Sequence of chain 1.B:
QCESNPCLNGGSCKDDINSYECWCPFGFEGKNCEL

Binding-site contacts:
Ligand atom O2 contacts residue TRP273 of chain 1.A at 3.0 Å (h-bond).
Ligand atom O5 contacts residue GLN171 of chain 1.A at 3.0 Å (h-bond).
Ligand atom C5 contacts residue SER11 of chain 1.B at 3.6 Å.
Ligand atom O2 contacts residue ASN202 of chain 1.A at 2.9 Å (h-bond).
Ligand atom O2 contacts residue CYS299 of chain 1.A at 3.5 Å (h-bond).
Ligand atom O5 contacts residue TRP273 of chain 1.A at 3.6 Å (h-bond).
Ligand atom C3 contacts residue SER203 of chain 1.A at 3.6 Å.
Ligand atom C6 contacts residue TRP272 of chain 1.A at 3.5 Å (hydrophobic).
Ligand atom O4 contacts residue UDP1 of chain 1.E at 2.9 Å (h-bond).
Ligand atom C4 contacts residue UDP1 of chain 1.E at 3.1 Å.
Ligand atom C5 contacts residue TRP272 of chain 1.A at 3.6 Å (hydrophobic).
Ligand atom O2 contacts residue ASN298 of chain 1.A at 3.5 Å.
Ligand atom O3 contacts residue GLY204 of chain 1.A at 3.3 Å (h-bond).
Ligand atom O2 contacts residue SER11 of chain 1.B at 3.1 Å (h-bond).
Ligand atom O5 contacts residue UDP1 of chain 1.E at 2.6 Å (h-bond).
Ligand atom C3 contacts residue ASP139 of chain 1.A at 3.4 Å.
Ligand atom O2 contacts residue UDP1 of chain 1.E at 2.7 Å (h-bond).
Ligand atom O2 contacts residue VAL173 of chain 1.A at 3.7 Å.
Ligand atom C1 contacts residue SER11 of chain 1.B at 1.5 Å.
Ligand atom O3 contacts residue SER203 of chain 1.A at 3.2 Å (h-bond).
Ligand atom C2 contacts residue ASN202 of chain 1.A at 3.2 Å.
Ligand atom O4 contacts residue GLU169 of chain 1.A at 2.9 Å (salt-bridge).
Ligand atom C5 contacts residue UDP1 of chain 1.E at 3.2 Å.
Ligand atom O3 contacts residue ASP139 of chain 1.A at 2.6 Å (salt-bridge).
Ligand atom O4 contacts residue GLN244 of chain 1.A at 2.9 Å (h-bond).
Ligand atom O4 contacts residue CYS299 of chain 1.A at 3.5 Å.
Ligand atom O5 contacts residue SER11 of chain 1.B at 2.3 Å (h-bond).
Ligand atom O3 contacts residue ASN298 of chain 1.A at 3.4 Å (h-bond).
Ligand atom C2 contacts residue UDP1 of chain 1.E at 3.4 Å.
Ligand atom C2 contacts residue SER11 of chain 1.B at 2.6 Å.
Ligand atom C1 contacts residue TRP273 of chain 1.A at 3.7 Å (hydrophobic).
Ligand atom C1 contacts residue UDP1 of chain 1.E at 3.2 Å.
Ligand atom C4 contacts residue SER203 of chain 1.A at 3.1 Å.
Ligand atom C5 contacts residue GLN171 of chain 1.A at 3.4 Å.
Ligand atom O2 contacts residue HIS296 of chain 1.A at 2.8 Å.
Ligand atom C5 contacts residue GLN244 of chain 1.A at 3.5 Å.
Ligand atom O3 contacts residue UDP1 of chain 1.E at 3.5 Å (h-bond).
Ligand atom C3 contacts residue UDP1 of chain 1.E at 2.9 Å.
Ligand atom C1 contacts residue GLN244 of chain 1.A at 3.2 Å.
Ligand atom C2 contacts residue GLN244 of chain 1.A at 3.1 Å.

A small-molecule ligand and the protein it binds are described below.
Small molecule (SMILES): OC[C@H]1OC[C@H](O)[C@@H](O[C@H]2OC[C@@H](O)[C@H](O[C@H]3OC[C@@H](O)[C@H](O)[C@H]3O)[C@H]2O)[C@@H]1O

Sequence of chain 1.A:
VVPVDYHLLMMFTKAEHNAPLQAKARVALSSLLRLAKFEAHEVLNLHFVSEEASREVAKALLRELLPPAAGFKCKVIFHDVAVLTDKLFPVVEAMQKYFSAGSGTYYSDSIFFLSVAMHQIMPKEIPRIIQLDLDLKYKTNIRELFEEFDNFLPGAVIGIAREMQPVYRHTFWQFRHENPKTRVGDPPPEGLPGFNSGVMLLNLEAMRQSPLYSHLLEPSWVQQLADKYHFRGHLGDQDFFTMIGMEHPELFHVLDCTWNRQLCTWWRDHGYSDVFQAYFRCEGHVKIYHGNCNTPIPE